Sequence of chain 1.B:
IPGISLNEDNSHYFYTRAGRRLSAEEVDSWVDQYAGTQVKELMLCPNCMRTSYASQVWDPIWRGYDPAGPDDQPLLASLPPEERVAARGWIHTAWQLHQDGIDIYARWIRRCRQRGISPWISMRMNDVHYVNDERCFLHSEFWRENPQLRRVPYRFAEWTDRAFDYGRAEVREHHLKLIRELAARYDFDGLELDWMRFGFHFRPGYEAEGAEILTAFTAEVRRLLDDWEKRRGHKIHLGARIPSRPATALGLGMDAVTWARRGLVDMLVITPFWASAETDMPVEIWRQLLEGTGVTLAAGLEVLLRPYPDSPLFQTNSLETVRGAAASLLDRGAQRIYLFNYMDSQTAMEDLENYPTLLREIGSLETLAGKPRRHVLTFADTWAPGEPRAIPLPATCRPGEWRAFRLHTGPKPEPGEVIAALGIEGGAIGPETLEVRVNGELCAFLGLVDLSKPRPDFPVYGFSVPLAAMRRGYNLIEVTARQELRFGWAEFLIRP

Binding-site contacts:
Ligand atom O8 contacts residue ASN15 of chain 1.B at 2.7 Å (h-bond).
Ligand atom O10 contacts residue GLN351 of chain 1.B at 3.8 Å.
Ligand atom N5 contacts residue THR352 of chain 1.B at 3.7 Å.
Ligand atom C9 contacts residue ASN15 of chain 1.B at 3.8 Å.
Ligand atom O9 contacts residue TRP95 of chain 1.B at 3.4 Å.
Ligand atom C6 contacts residue SER16 of chain 1.B at 3.8 Å.
Ligand atom O1A contacts residue ARG129 of chain 1.B at 3.0 Å (salt-bridge).
Ligand atom C1 contacts residue ARG129 of chain 1.B at 3.7 Å.
Ligand atom C3 contacts residue ASN346 of chain 1.B at 3.3 Å.
Ligand atom O1B contacts residue PHE345 of chain 1.B at 3.7 Å.
Ligand atom O1B contacts residue TRP279 of chain 1.B at 3.5 Å.
Ligand atom O4 contacts residue GOL1 of chain 1.L at 2.7 Å (h-bond).
Ligand atom C4 contacts residue GOL1 of chain 1.L at 3.5 Å.
Ligand atom O9 contacts residue CYS53 of chain 1.B at 3.4 Å.
Ligand atom C1 contacts residue ARG202 of chain 1.B at 3.5 Å.
Ligand atom O1B contacts residue ASN346 of chain 1.B at 3.0 Å (h-bond).
Ligand atom C4 contacts residue THR352 of chain 1.B at 3.4 Å.
Ligand atom O8 contacts residue SER16 of chain 1.B at 2.8 Å (h-bond).
Ligand atom O1A contacts residue ARG202 of chain 1.B at 2.9 Å (salt-bridge).
Ligand atom C2 contacts residue ASN346 of chain 1.B at 3.6 Å.
Ligand atom C9 contacts residue TRP95 of chain 1.B at 3.7 Å (hydrophobic).
Ligand atom O7 contacts residue HIS134 of chain 1.B at 3.4 Å (h-bond).
Ligand atom C3 contacts residue GOL1 of chain 1.L at 3.2 Å.
Ligand atom O4 contacts residue THR352 of chain 1.B at 2.7 Å (h-bond).
Ligand atom C8 contacts residue ASN15 of chain 1.B at 3.8 Å.
Ligand atom C6 contacts residue ASP14 of chain 1.B at 3.5 Å.
Ligand atom O2 contacts residue ASN346 of chain 1.B at 2.9 Å (h-bond).
Ligand atom O9 contacts residue ASN15 of chain 1.B at 2.7 Å (h-bond).
Ligand atom C7 contacts residue SER16 of chain 1.B at 3.4 Å.
Ligand atom C2 contacts residue ARG129 of chain 1.B at 3.5 Å.
Ligand atom O10 contacts residue TYR20 of chain 1.B at 3.6 Å.
Ligand atom O6 contacts residue HIS134 of chain 1.B at 3.6 Å.
Ligand atom O1B contacts residue ARG202 of chain 1.B at 2.9 Å (salt-bridge).
Ligand atom C8 contacts residue SER16 of chain 1.B at 3.5 Å.
Ligand atom O2 contacts residue ARG129 of chain 1.B at 2.9 Å (salt-bridge).
Ligand atom C4 contacts residue ASP14 of chain 1.B at 3.8 Å.
Ligand atom C4 contacts residue ASN346 of chain 1.B at 3.9 Å.
Ligand atom O1A contacts residue HIS134 of chain 1.B at 3.1 Å.
Ligand atom O2 contacts residue ASP14 of chain 1.B at 3.0 Å (salt-bridge).
Ligand atom O6 contacts residue ARG129 of chain 1.B at 3.8 Å.

This protein binds this small molecule.
Small molecule (SMILES): CC(=O)N[C@H]1[C@H]([C@H](O)[C@H](O)CO)O[C@](O)(C(=O)O)C[C@@H]1O